Sequence of chain 2.A:
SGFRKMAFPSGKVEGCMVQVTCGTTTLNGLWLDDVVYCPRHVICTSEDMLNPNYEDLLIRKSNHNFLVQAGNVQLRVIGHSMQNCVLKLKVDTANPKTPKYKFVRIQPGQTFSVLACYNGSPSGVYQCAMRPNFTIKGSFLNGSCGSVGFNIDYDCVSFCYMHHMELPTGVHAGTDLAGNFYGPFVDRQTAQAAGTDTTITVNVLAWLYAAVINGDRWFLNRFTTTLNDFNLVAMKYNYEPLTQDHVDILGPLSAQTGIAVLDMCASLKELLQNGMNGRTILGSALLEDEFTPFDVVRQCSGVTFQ

The small molecule below binds the protein below.
Small molecule (SMILES): CC(C)(C)NC(=O)N[C@H](C(=O)N1C[C@H]2[C@@H]([C@H]1C(=O)N[C@@H](C[C@@H]1CCNC1=O)[C@@H](O)C(=O)NCC1CC1)C2(C)C)C(C)(C)C

Binding-site contacts:
Ligand atom C2 contacts residue ASN142 of chain 2.A at 3.3 Å.
Ligand atom C29 contacts residue MET165 of chain 2.A at 3.6 Å (hydrophobic).
Ligand atom C27 contacts residue GLN189 of chain 2.A at 3.5 Å.
Ligand atom C3 contacts residue ASN142 of chain 2.A at 3.3 Å.
Ligand atom N8 contacts residue GLU166 of chain 2.A at 3.3 Å (salt-bridge).
Ligand atom C29 contacts residue LEU167 of chain 2.A at 3.6 Å (hydrophobic).
Ligand atom N16 contacts residue HIS164 of chain 2.A at 2.9 Å (h-bond).
Ligand atom N10 contacts residue GLU166 of chain 2.A at 2.9 Å (salt-bridge).
Ligand atom C16 contacts residue MET49 of chain 2.A at 3.4 Å (hydrophobic).
Ligand atom C13 contacts residue GLN189 of chain 2.A at 3.6 Å.
Ligand atom N8 contacts residue MET165 of chain 2.A at 3.5 Å.
Ligand atom O9 contacts residue HIS41 of chain 2.A at 2.5 Å (h-bond).
Ligand atom O26 contacts residue PHE140 of chain 2.A at 3.5 Å.
Ligand atom O5 contacts residue CYS145 of chain 2.A at 2.6 Å (h-bond).
Ligand atom C2 contacts residue THR26 of chain 2.A at 3.6 Å.
Ligand atom O33 contacts residue GLU166 of chain 2.A at 2.9 Å (salt-bridge).
Ligand atom N23 contacts residue GLU166 of chain 2.A at 3.2 Å (salt-bridge).
Ligand atom C17 contacts residue CYS145 of chain 2.A at 2.7 Å (hydrophobic).
Ligand atom C27 contacts residue ARG188 of chain 2.A at 3.2 Å.
Ligand atom C29 contacts residue GLN192 of chain 2.A at 3.6 Å.
Ligand atom O26 contacts residue HIS163 of chain 2.A at 2.4 Å (h-bond).
Ligand atom C23 contacts residue MET165 of chain 2.A at 3.5 Å (hydrophobic).
Ligand atom O5 contacts residue SER144 of chain 2.A at 2.9 Å (h-bond).
Ligand atom C3 contacts residue THR26 of chain 2.A at 3.2 Å.
Ligand atom O29 contacts residue GLN189 of chain 2.A at 3.2 Å (h-bond).
Ligand atom C3 contacts residue GLY143 of chain 2.A at 3.4 Å.
Ligand atom C19 contacts residue CYS145 of chain 2.A at 3.1 Å (hydrophobic).
Ligand atom O33 contacts residue MET165 of chain 2.A at 3.3 Å.
Ligand atom C9 contacts residue GLU166 of chain 2.A at 3.6 Å.
Ligand atom C4 contacts residue THR26 of chain 2.A at 3.1 Å.
Ligand atom O5 contacts residue GLY143 of chain 2.A at 3.0 Å (h-bond).
Ligand atom C14 contacts residue HIS164 of chain 2.A at 3.5 Å.
Ligand atom C27 contacts residue THR190 of chain 2.A at 3.2 Å.
Ligand atom C8 contacts residue CYS145 of chain 2.A at 1.8 Å (hydrophobic).
Ligand atom C5 contacts residue ASN142 of chain 2.A at 3.0 Å.
Ligand atom C27 contacts residue GLN192 of chain 2.A at 3.5 Å.
Ligand atom N23 contacts residue PHE140 of chain 2.A at 3.4 Å (h-bond).
Ligand atom C1 contacts residue CYS145 of chain 2.A at 2.7 Å (hydrophobic).
Ligand atom N16 contacts residue CYS145 of chain 2.A at 3.0 Å (h-bond).
Ligand atom O9 contacts residue CYS145 of chain 2.A at 2.5 Å (h-bond).

Sequence of chain 1.A:
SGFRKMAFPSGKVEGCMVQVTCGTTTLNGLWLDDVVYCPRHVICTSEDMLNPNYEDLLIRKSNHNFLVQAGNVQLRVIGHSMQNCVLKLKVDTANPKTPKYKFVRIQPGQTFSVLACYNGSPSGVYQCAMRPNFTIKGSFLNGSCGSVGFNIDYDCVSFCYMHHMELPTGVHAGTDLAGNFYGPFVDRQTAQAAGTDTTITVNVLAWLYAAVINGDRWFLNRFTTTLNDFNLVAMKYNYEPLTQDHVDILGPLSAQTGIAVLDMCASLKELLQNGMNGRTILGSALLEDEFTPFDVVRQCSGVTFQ